Binding-site contacts:
Ligand atom C08 contacts residue THR420 of chain 1.A at 3.9 Å.
Ligand atom C05 contacts residue THR420 of chain 1.A at 3.5 Å.
Ligand atom C13 contacts residue TRP218 of chain 1.A at 3.4 Å (hydrophobic).
Ligand atom C16 contacts residue GLU412 of chain 1.A at 3.9 Å.
Ligand atom N06 contacts residue HEM1 of chain 1.E at 2.3 Å.
Ligand atom C01 contacts residue ILE590 of chain 1.A at 3.9 Å (hydrophobic).
Ligand atom C03 contacts residue THR420 of chain 1.A at 3.2 Å.
Ligand atom C07 contacts residue HEM1 of chain 1.E at 3.3 Å.
Ligand atom C09 contacts residue PHE589 of chain 1.A at 4.1 Å (hydrophobic).
Ligand atom C07 contacts residue PHE232 of chain 1.A at 4.0 Å (hydrophobic).
Ligand atom C14 contacts residue ALA415 of chain 1.A at 3.8 Å (hydrophobic).
Ligand atom N17 contacts residue TRP218 of chain 1.A at 4.0 Å.
Ligand atom C01 contacts residue TRP218 of chain 1.A at 4.0 Å (hydrophobic).
Ligand atom C09 contacts residue PHE232 of chain 1.A at 4.2 Å (hydrophobic).
Ligand atom C15 contacts residue GLY416 of chain 1.A at 3.3 Å.
Ligand atom C12 contacts residue PHE232 of chain 1.A at 3.8 Å (hydrophobic).
Ligand atom N06 contacts residue THR420 of chain 1.A at 4.2 Å.
Ligand atom C11 contacts residue PHE232 of chain 1.A at 3.8 Å (hydrophobic).
Ligand atom C11 contacts residue TRP218 of chain 1.A at 4.0 Å (hydrophobic).
Ligand atom N17 contacts residue ARG222 of chain 1.A at 3.3 Å (salt-bridge).
Ligand atom C02 contacts residue THR420 of chain 1.A at 3.5 Å.
Ligand atom C02 contacts residue ILE590 of chain 1.A at 3.9 Å (hydrophobic).
Ligand atom C03 contacts residue GLY416 of chain 1.A at 4.0 Å.
Ligand atom N04 contacts residue THR420 of chain 1.A at 3.2 Å.
Ligand atom C14 contacts residue GLY416 of chain 1.A at 3.7 Å.
Ligand atom C05 contacts residue HEM1 of chain 1.E at 2.9 Å.
Ligand atom C01 contacts residue PHE333 of chain 1.A at 4.0 Å (hydrophobic).
Ligand atom C02 contacts residue PHE333 of chain 1.A at 3.6 Å (hydrophobic).
Ligand atom N17 contacts residue TRP362 of chain 1.A at 3.9 Å.
Ligand atom C16 contacts residue TRP218 of chain 1.A at 3.5 Å (hydrophobic).
Ligand atom N17 contacts residue GLU412 of chain 1.A at 3.5 Å.
Ligand atom C01 contacts residue PHE589 of chain 1.A at 3.5 Å (hydrophobic).
Ligand atom C16 contacts residue TRP362 of chain 1.A at 4.2 Å (hydrophobic).
Ligand atom C09 contacts residue ILE590 of chain 1.A at 3.7 Å (hydrophobic).
Ligand atom C10 contacts residue GLY416 of chain 1.A at 3.6 Å.
Ligand atom C08 contacts residue PHE232 of chain 1.A at 4.1 Å (hydrophobic).
Ligand atom C13 contacts residue GLU412 of chain 1.A at 4.1 Å.
Ligand atom C15 contacts residue ALA415 of chain 1.A at 3.6 Å (hydrophobic).
Ligand atom C14 contacts residue TRP218 of chain 1.A at 4.0 Å (hydrophobic).
Ligand atom C12 contacts residue TRP218 of chain 1.A at 3.3 Å (hydrophobic).

Sequence of chain 1.A:
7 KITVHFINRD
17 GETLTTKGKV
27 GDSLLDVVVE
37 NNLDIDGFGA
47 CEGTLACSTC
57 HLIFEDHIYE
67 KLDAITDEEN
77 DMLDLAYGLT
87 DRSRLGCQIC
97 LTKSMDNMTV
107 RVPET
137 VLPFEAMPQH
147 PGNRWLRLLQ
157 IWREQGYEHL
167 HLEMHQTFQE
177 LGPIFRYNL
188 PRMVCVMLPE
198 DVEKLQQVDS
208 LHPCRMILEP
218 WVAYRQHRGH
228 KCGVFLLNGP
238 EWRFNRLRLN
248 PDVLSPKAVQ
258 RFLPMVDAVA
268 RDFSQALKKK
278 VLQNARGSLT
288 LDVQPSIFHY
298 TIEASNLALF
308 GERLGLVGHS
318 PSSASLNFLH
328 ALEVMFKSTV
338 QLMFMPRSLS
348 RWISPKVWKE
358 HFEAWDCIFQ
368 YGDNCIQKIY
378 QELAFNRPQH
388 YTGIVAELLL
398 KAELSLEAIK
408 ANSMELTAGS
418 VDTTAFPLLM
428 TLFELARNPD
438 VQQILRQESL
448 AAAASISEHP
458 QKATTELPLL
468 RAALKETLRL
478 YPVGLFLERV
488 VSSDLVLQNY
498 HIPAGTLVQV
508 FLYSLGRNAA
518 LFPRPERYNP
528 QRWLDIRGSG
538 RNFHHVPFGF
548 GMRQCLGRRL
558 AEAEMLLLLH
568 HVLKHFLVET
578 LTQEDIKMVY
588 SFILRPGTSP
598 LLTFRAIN

The protein below binds the small molecule below.
Small molecule (SMILES): N#Cc1ccc([C@H]2CCCc3cncn32)cc1